Binding-site contacts:
Ligand atom CAA contacts residue THR196 of chain 1.A at 4.0 Å.
Ligand atom CAA contacts residue LEU109 of chain 1.B at 4.1 Å (hydrophobic).
Ligand atom CAP contacts residue PHE55 of chain 1.B at 4.1 Å (hydrophobic).
Ligand atom CAD contacts residue THR196 of chain 1.A at 4.0 Å.
Ligand atom CAQ contacts residue TYR194 of chain 1.A at 4.0 Å (hydrophobic).
Ligand atom CAV contacts residue PHE199 of chain 1.A at 3.6 Å (hydrophobic).
Ligand atom CAB contacts residue LEU109 of chain 1.B at 3.8 Å (hydrophobic).
Ligand atom CAQ contacts residue PHE55 of chain 1.B at 3.6 Å (hydrophobic).
Ligand atom CAC contacts residue LEU109 of chain 1.B at 3.4 Å (hydrophobic).
Ligand atom CAD contacts residue ARG111 of chain 1.B at 3.5 Å.
Ligand atom CAF contacts residue THR196 of chain 1.A at 3.8 Å.
Ligand atom CAS contacts residue PHE91 of chain 1.A at 4.1 Å (hydrophobic).
Ligand atom CAT contacts residue TYR194 of chain 1.A at 3.9 Å (hydrophobic).
Ligand atom CAU contacts residue PHE199 of chain 1.A at 3.6 Å (hydrophobic).
Ligand atom OAO contacts residue PHE55 of chain 1.B at 4.0 Å.
Ligand atom CAW contacts residue PHE151 of chain 1.A at 3.9 Å (hydrophobic).
Ligand atom CAD contacts residue GLY152 of chain 1.A at 4.0 Å.
Ligand atom OAJ contacts residue THR196 of chain 1.A at 4.0 Å.
Ligand atom CAP contacts residue PHE36 of chain 1.B at 3.7 Å (hydrophobic).
Ligand atom CAP contacts residue TYR194 of chain 1.A at 3.8 Å (hydrophobic).
Ligand atom CAC contacts residue GLY152 of chain 1.A at 3.6 Å.
Ligand atom OAJ contacts residue ARG57 of chain 1.B at 2.7 Å (salt-bridge).
Ligand atom CAE contacts residue LEU119 of chain 1.B at 4.0 Å (hydrophobic).
Ligand atom CAX contacts residue GLY152 of chain 1.A at 3.5 Å.
Ligand atom CAB contacts residue PHE199 of chain 1.A at 3.9 Å (hydrophobic).
Ligand atom CAD contacts residue LEU109 of chain 1.B at 3.4 Å (hydrophobic).
Ligand atom CAX contacts residue PHE151 of chain 1.A at 3.3 Å (hydrophobic).
Ligand atom CAF contacts residue LEU119 of chain 1.B at 3.5 Å (hydrophobic).
Ligand atom CAU contacts residue TYR194 of chain 1.A at 3.5 Å (hydrophobic).
Ligand atom CAE contacts residue ARG111 of chain 1.B at 3.3 Å.
Ligand atom CAD contacts residue PHE199 of chain 1.A at 4.0 Å (hydrophobic).
Ligand atom CAL contacts residue ARG57 of chain 1.B at 3.3 Å.
Ligand atom CAF contacts residue LEU109 of chain 1.B at 4.2 Å (hydrophobic).
Ligand atom CAW contacts residue LEU109 of chain 1.B at 3.9 Å (hydrophobic).
Ligand atom OAJ contacts residue LEU119 of chain 1.B at 3.8 Å.
Ligand atom CAE contacts residue LEU109 of chain 1.B at 3.8 Å (hydrophobic).
Ligand atom CAS contacts residue PHE55 of chain 1.B at 4.2 Å (hydrophobic).
Ligand atom CAI contacts residue ARG57 of chain 1.B at 3.6 Å.
Ligand atom CAE contacts residue THR196 of chain 1.A at 3.6 Å.
Ligand atom CAC contacts residue PHE199 of chain 1.A at 3.4 Å (hydrophobic).

Sequence of chain 1.B:
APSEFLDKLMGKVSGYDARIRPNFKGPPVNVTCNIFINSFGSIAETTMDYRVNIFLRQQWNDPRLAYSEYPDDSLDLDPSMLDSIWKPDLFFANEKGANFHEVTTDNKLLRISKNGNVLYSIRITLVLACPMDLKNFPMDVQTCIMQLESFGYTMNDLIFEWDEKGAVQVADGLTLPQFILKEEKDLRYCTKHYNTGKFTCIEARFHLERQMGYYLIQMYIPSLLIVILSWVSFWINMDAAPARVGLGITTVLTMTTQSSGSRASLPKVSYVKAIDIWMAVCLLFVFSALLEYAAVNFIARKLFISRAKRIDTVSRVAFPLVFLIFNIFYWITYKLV

The small molecule below binds the protein below.
Small molecule (SMILES): O=C1C[C@@H]2OCC=C3CN4CC[C@]56c7ccccc7N1[C@H]5[C@H]2[C@H]3C[C@H]46

Sequence of chain 1.A:
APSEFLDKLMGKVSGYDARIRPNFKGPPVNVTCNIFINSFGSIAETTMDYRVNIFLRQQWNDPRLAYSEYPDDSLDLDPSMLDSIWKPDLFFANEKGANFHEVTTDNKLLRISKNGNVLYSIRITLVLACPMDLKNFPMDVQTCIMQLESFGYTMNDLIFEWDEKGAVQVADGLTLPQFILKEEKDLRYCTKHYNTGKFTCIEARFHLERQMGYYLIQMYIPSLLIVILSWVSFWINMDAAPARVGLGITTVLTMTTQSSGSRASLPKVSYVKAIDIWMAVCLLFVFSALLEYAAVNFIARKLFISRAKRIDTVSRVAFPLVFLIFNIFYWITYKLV